Sequence of chain 1.E:
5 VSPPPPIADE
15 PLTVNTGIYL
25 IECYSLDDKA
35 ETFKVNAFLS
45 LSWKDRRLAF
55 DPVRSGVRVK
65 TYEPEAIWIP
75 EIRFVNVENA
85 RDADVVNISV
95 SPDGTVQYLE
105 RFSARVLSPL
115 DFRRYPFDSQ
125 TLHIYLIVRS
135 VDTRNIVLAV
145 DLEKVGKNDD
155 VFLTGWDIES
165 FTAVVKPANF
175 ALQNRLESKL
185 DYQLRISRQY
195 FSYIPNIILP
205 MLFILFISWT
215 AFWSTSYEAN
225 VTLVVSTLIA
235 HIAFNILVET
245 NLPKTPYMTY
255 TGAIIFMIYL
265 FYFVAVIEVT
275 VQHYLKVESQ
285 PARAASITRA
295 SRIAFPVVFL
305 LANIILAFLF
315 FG

Sequence of chain 1.D:
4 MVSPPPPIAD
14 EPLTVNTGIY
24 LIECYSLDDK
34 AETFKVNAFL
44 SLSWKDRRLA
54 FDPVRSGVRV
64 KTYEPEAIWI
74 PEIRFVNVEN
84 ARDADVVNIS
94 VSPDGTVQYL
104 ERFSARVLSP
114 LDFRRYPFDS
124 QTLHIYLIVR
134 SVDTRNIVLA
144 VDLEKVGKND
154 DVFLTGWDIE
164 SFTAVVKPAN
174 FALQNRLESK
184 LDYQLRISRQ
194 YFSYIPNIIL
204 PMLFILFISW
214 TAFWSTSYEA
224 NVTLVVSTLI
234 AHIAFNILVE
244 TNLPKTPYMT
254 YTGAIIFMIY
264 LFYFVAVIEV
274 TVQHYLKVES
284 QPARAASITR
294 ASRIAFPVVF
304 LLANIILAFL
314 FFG

Binding-site contacts:
Ligand atom O2 contacts residue ILE92 of chain 1.D at 3.8 Å.
Ligand atom O4 contacts residue TYR66 of chain 1.D at 4.2 Å.
Ligand atom C1 contacts residue ASN91 of chain 1.D at 4.2 Å.
Ligand atom C2 contacts residue ASN91 of chain 1.D at 3.7 Å.
Ligand atom O2 contacts residue GLU67 of chain 1.D at 4.3 Å.
Ligand atom O2 contacts residue ASN91 of chain 1.D at 4.5 Å.
Ligand atom O2 contacts residue TYR66 of chain 1.D at 2.9 Å (h-bond).
Ligand atom C2 contacts residue TYR66 of chain 1.D at 4.0 Å (hydrophobic).
Ligand atom C2 contacts residue ILE92 of chain 1.D at 3.7 Å (hydrophobic).
Ligand atom C2 contacts residue VAL90 of chain 1.D at 4.1 Å (hydrophobic).
Ligand atom C1 contacts residue VAL90 of chain 1.D at 3.4 Å (hydrophobic).
Ligand atom O1 contacts residue VAL90 of chain 1.D at 3.5 Å (h-bond).
Ligand atom O4 contacts residue THR65 of chain 1.D at 4.1 Å.
Ligand atom O1 contacts residue ASN91 of chain 1.D at 4.5 Å.
Ligand atom C1 contacts residue GLU75 of chain 1.E at 3.6 Å.
Ligand atom O4 contacts residue VAL90 of chain 1.D at 4.0 Å.
Ligand atom O1 contacts residue GLU75 of chain 1.E at 3.2 Å (salt-bridge).
Ligand atom O4 contacts residue ASN91 of chain 1.D at 3.2 Å.
Ligand atom O3 contacts residue GLU75 of chain 1.E at 3.1 Å (salt-bridge).
Ligand atom O3 contacts residue VAL90 of chain 1.D at 3.5 Å (h-bond).
Ligand atom O4 contacts residue ILE92 of chain 1.D at 3.0 Å (h-bond).
Ligand atom O1 contacts residue VAL89 of chain 1.D at 3.5 Å (h-bond).

The small molecule below binds the protein below.
Small molecule (SMILES): O=C([O-])C(=O)[O-]